Binding-site contacts:
Ligand atom O3 contacts residue ASN32 of chain 1.A at 4.1 Å.
Ligand atom O6 contacts residue ASN32 of chain 1.A at 4.3 Å.
Ligand atom O5 contacts residue THR313 of chain 1.A at 3.9 Å.
Ligand atom O6 contacts residue LEU52 of chain 1.B at 4.3 Å.
Ligand atom C1 contacts residue THR313 of chain 1.A at 4.2 Å.
Ligand atom C2 contacts residue ASN32 of chain 1.A at 2.1 Å.
Ligand atom C1 contacts residue ALA33 of chain 1.A at 4.2 Å (hydrophobic).
Ligand atom C4 contacts residue ASN32 of chain 1.A at 3.9 Å.
Ligand atom C5 contacts residue ASN32 of chain 1.A at 3.6 Å.
Ligand atom O6 contacts residue THR313 of chain 1.A at 3.9 Å.
Ligand atom C6 contacts residue ASN32 of chain 1.A at 4.5 Å.
Ligand atom C7 contacts residue ASN32 of chain 1.A at 3.5 Å.
Ligand atom O5 contacts residue ALA33 of chain 1.A at 3.7 Å.
Ligand atom C3 contacts residue ASN32 of chain 1.A at 3.5 Å.
Ligand atom C1 contacts residue ASN32 of chain 1.A at 1.5 Å.
Ligand atom N2 contacts residue ASN32 of chain 1.A at 2.8 Å (h-bond).
Ligand atom O5 contacts residue ASN32 of chain 1.A at 2.4 Å (h-bond).
Ligand atom C6 contacts residue THR34 of chain 1.A at 3.9 Å.
Ligand atom O7 contacts residue ASN32 of chain 1.A at 3.6 Å.

Sequence of chain 1.B:
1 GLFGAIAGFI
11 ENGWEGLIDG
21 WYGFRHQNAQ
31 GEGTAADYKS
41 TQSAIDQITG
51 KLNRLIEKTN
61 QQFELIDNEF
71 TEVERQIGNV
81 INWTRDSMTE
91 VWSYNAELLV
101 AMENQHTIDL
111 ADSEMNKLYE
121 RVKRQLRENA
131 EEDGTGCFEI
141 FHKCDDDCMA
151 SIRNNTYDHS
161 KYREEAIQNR

Sequence of chain 1.A:
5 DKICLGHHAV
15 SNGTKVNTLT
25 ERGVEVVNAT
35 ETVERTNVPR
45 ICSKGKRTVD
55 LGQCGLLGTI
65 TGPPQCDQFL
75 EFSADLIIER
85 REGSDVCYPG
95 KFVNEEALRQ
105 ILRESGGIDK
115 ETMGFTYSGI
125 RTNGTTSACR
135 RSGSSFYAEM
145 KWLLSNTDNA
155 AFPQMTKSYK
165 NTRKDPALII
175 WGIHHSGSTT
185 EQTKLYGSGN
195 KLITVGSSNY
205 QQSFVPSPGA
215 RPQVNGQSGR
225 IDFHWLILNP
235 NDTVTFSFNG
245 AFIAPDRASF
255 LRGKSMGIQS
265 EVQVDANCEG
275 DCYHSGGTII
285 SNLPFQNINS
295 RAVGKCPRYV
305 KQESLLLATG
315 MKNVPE

This small molecule binds to this protein.
Small molecule (SMILES): CC(=O)N[C@@H]1[C@@H](O)[C@H](O)[C@@H](CO)O[C@H]1O